Sequence of chain 1.D:
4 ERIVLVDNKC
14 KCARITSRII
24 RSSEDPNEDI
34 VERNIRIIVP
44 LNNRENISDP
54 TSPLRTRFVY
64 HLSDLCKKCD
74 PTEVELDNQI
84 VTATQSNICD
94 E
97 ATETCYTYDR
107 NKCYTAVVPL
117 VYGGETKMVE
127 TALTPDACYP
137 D

The protein below binds the small molecule below.
Small molecule (SMILES): CC(=O)N[C@H]1[C@H](O[C@H]2[C@H](O)[C@@H](NC(C)=O)CO[C@@H]2CO)O[C@H](CO)[C@@H](O[C@@H]2O[C@H](CO)[C@@H](O)[C@H](O)[C@@H]2O)[C@@H]1O

Binding-site contacts:
Ligand atom C5 contacts residue ASN49 of chain 1.D at 3.7 Å.
Ligand atom C1 contacts residue ASN49 of chain 1.D at 1.4 Å.
Ligand atom C3 contacts residue ASN49 of chain 1.D at 3.8 Å.
Ligand atom O5 contacts residue ASN49 of chain 1.D at 2.3 Å (h-bond).
Ligand atom C2 contacts residue ASN49 of chain 1.D at 2.5 Å.
Ligand atom N2 contacts residue ASN49 of chain 1.D at 2.9 Å (h-bond).
Ligand atom O7 contacts residue ASN49 of chain 1.D at 3.4 Å (h-bond).
Ligand atom O6 contacts residue SER51 of chain 1.D at 4.4 Å.
Ligand atom C4 contacts residue ASN49 of chain 1.D at 4.2 Å.
Ligand atom C7 contacts residue ASN49 of chain 1.D at 3.4 Å.
Ligand atom O5 contacts residue SER51 of chain 1.D at 3.8 Å.
Ligand atom C5 contacts residue SER51 of chain 1.D at 4.3 Å.
Ligand atom C8 contacts residue ASN49 of chain 1.D at 4.5 Å.
Ligand atom C6 contacts residue SER51 of chain 1.D at 3.7 Å.